Sequence of chain 1.CA:
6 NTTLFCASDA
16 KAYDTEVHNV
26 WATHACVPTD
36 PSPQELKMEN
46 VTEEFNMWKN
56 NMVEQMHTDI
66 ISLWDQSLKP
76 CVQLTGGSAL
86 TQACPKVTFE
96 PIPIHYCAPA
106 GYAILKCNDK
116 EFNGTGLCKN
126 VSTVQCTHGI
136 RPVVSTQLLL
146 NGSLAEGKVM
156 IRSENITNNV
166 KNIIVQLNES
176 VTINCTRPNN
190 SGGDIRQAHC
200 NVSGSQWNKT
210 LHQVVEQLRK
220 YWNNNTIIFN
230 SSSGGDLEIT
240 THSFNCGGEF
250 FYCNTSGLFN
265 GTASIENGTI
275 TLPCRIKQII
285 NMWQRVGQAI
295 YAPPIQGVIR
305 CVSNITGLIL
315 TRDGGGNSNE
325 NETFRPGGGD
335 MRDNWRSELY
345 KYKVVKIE

The protein below binds the small molecule below.
Small molecule (SMILES): CC(=O)N[C@@H]1[C@@H](O)[C@H](O)[C@@H](CO)O[C@H]1O

Binding-site contacts:
Ligand atom C4 contacts residue ASN146 of chain 1.CA at 4.2 Å.
Ligand atom C3 contacts residue PRO96 of chain 1.CA at 4.2 Å (hydrophobic).
Ligand atom O6 contacts residue GLU95 of chain 1.CA at 3.4 Å (salt-bridge).
Ligand atom O3 contacts residue CYS305 of chain 1.CA at 3.9 Å.
Ligand atom C3 contacts residue ASN146 of chain 1.CA at 3.8 Å.
Ligand atom O7 contacts residue PRO96 of chain 1.CA at 3.1 Å.
Ligand atom C7 contacts residue PRO96 of chain 1.CA at 3.9 Å (hydrophobic).
Ligand atom O3 contacts residue GLU95 of chain 1.CA at 3.2 Å (salt-bridge).
Ligand atom C1 contacts residue PRO96 of chain 1.CA at 4.0 Å (hydrophobic).
Ligand atom C1 contacts residue SER307 of chain 1.CA at 3.6 Å.
Ligand atom C5 contacts residue ASN146 of chain 1.CA at 3.6 Å.
Ligand atom N2 contacts residue ASN146 of chain 1.CA at 2.9 Å (h-bond).
Ligand atom C4 contacts residue GLU95 of chain 1.CA at 3.1 Å.
Ligand atom C8 contacts residue SER307 of chain 1.CA at 3.9 Å.
Ligand atom C6 contacts residue VAL306 of chain 1.CA at 3.7 Å (hydrophobic).
Ligand atom C8 contacts residue LEU145 of chain 1.CA at 3.9 Å (hydrophobic).
Ligand atom C7 contacts residue ASN146 of chain 1.CA at 4.1 Å.
Ligand atom C2 contacts residue PRO96 of chain 1.CA at 3.3 Å (hydrophobic).
Ligand atom O3 contacts residue SER307 of chain 1.CA at 4.0 Å.
Ligand atom O4 contacts residue VAL306 of chain 1.CA at 3.2 Å (h-bond).
Ligand atom O7 contacts residue ASN244 of chain 1.CA at 4.1 Å.
Ligand atom C4 contacts residue VAL306 of chain 1.CA at 3.4 Å (hydrophobic).
Ligand atom C8 contacts residue VAL138 of chain 1.CA at 3.8 Å (hydrophobic).
Ligand atom C3 contacts residue VAL306 of chain 1.CA at 3.5 Å (hydrophobic).
Ligand atom O3 contacts residue PRO96 of chain 1.CA at 3.8 Å.
Ligand atom C3 contacts residue GLU95 of chain 1.CA at 3.9 Å.
Ligand atom C8 contacts residue ASN244 of chain 1.CA at 4.1 Å.
Ligand atom O4 contacts residue GLU95 of chain 1.CA at 3.0 Å (salt-bridge).
Ligand atom C1 contacts residue ASN146 of chain 1.CA at 1.4 Å.
Ligand atom O5 contacts residue VAL306 of chain 1.CA at 3.8 Å.
Ligand atom C3 contacts residue SER307 of chain 1.CA at 3.3 Å.
Ligand atom N2 contacts residue PRO96 of chain 1.CA at 3.8 Å.
Ligand atom O5 contacts residue ASN146 of chain 1.CA at 2.4 Å (h-bond).
Ligand atom C5 contacts residue GLU95 of chain 1.CA at 4.3 Å.
Ligand atom C2 contacts residue SER307 of chain 1.CA at 3.3 Å.
Ligand atom C7 contacts residue SER307 of chain 1.CA at 3.5 Å.
Ligand atom C2 contacts residue ASN146 of chain 1.CA at 2.5 Å.
Ligand atom C1 contacts residue VAL306 of chain 1.CA at 3.9 Å (hydrophobic).
Ligand atom N2 contacts residue SER307 of chain 1.CA at 2.8 Å (h-bond).
Ligand atom C5 contacts residue VAL306 of chain 1.CA at 2.9 Å (hydrophobic).